The protein below binds the small molecule below.
Small molecule (SMILES): CC(=O)N[C@H]1[C@H](O[C@H]2[C@H](O)[C@@H](NC(C)=O)CO[C@@H]2CO)O[C@H](CO)[C@@H](O)[C@@H]1O

Binding-site contacts:
Ligand atom C6 contacts residue GLU62 of chain 1.A at 3.7 Å.
Ligand atom C7 contacts residue ASN59 of chain 1.A at 3.6 Å.
Ligand atom C5 contacts residue ASN59 of chain 1.A at 3.5 Å.
Ligand atom C5 contacts residue THR61 of chain 1.A at 3.0 Å.
Ligand atom C1 contacts residue THR61 of chain 1.A at 3.3 Å.
Ligand atom C5 contacts residue GLU62 of chain 1.A at 4.0 Å.
Ligand atom C2 contacts residue ASP139 of chain 1.A at 3.7 Å.
Ligand atom N2 contacts residue ASN59 of chain 1.A at 3.0 Å (h-bond).
Ligand atom C8 contacts residue THR140 of chain 1.A at 3.8 Å.
Ligand atom C8 contacts residue ASP139 of chain 1.A at 3.8 Å.
Ligand atom C1 contacts residue ASP139 of chain 1.A at 3.7 Å.
Ligand atom O5 contacts residue ASN59 of chain 1.A at 2.2 Å (h-bond).
Ligand atom C7 contacts residue ASP139 of chain 1.A at 4.1 Å.
Ligand atom O5 contacts residue THR61 of chain 1.A at 3.0 Å (h-bond).
Ligand atom C4 contacts residue GLU62 of chain 1.A at 4.4 Å.
Ligand atom N2 contacts residue ASP139 of chain 1.A at 3.1 Å (salt-bridge).
Ligand atom C4 contacts residue THR61 of chain 1.A at 4.4 Å.
Ligand atom C6 contacts residue THR61 of chain 1.A at 3.5 Å.
Ligand atom C1 contacts residue ASN59 of chain 1.A at 1.4 Å.
Ligand atom O5 contacts residue GLU62 of chain 1.A at 3.4 Å (salt-bridge).
Ligand atom C4 contacts residue ASN59 of chain 1.A at 4.2 Å.
Ligand atom C3 contacts residue ASP139 of chain 1.A at 3.9 Å.
Ligand atom O7 contacts residue ASN59 of chain 1.A at 3.8 Å.
Ligand atom C1 contacts residue GLU62 of chain 1.A at 4.5 Å.
Ligand atom O6 contacts residue GLU62 of chain 1.A at 2.6 Å (salt-bridge).
Ligand atom C3 contacts residue ASN59 of chain 1.A at 3.8 Å.
Ligand atom C2 contacts residue ASN59 of chain 1.A at 2.5 Å.
Ligand atom C7 contacts residue THR140 of chain 1.A at 4.2 Å.

Sequence of chain 1.A:
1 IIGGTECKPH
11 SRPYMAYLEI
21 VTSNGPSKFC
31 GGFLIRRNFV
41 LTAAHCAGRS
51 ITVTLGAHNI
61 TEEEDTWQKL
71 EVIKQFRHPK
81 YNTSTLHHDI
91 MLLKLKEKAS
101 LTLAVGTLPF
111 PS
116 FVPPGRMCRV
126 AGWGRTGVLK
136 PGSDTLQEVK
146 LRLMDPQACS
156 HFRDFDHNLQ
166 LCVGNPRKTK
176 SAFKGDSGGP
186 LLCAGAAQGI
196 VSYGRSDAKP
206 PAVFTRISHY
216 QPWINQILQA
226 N